Sequence of chain 1.C:
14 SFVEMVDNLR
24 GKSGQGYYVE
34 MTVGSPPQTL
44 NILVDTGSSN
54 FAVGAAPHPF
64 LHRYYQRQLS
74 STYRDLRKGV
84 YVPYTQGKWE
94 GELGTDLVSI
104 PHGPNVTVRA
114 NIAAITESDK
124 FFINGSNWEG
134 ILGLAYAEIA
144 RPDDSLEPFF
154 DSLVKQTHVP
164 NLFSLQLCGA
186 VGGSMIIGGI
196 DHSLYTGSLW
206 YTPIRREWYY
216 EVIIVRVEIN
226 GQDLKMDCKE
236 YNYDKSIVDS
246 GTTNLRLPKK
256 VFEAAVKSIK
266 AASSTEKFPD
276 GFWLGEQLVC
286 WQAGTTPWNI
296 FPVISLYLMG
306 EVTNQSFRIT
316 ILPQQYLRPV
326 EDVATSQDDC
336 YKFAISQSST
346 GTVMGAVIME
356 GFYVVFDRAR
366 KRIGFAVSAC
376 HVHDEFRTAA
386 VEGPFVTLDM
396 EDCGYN

Binding-site contacts:
Ligand atom CG contacts residue GLY246 of chain 1.C at 3.5 Å.
Ligand atom O45 contacts residue ASP48 of chain 1.C at 2.6 Å (salt-bridge).
Ligand atom O45 contacts residue ASP244 of chain 1.C at 2.6 Å (salt-bridge).
Ligand atom C92 contacts residue GLY246 of chain 1.C at 3.5 Å.
Ligand atom N contacts residue GLY246 of chain 1.C at 2.9 Å (h-bond).
Ligand atom O contacts residue THR247 of chain 1.C at 3.4 Å.
Ligand atom N contacts residue THR248 of chain 1.C at 2.9 Å (h-bond).
Ligand atom C contacts residue TYR214 of chain 1.C at 3.6 Å (hydrophobic).
Ligand atom O contacts residue THR88 of chain 1.C at 3.4 Å.
Ligand atom C43 contacts residue ASP244 of chain 1.C at 3.6 Å.
Ligand atom O contacts residue GLN89 of chain 1.C at 3.2 Å (h-bond).
Ligand atom C49 contacts residue GLY50 of chain 1.C at 3.3 Å.
Ligand atom N contacts residue PRO86 of chain 1.C at 2.9 Å (h-bond).
Ligand atom O contacts residue TYR214 of chain 1.C at 2.6 Å (h-bond).
Ligand atom CG2 contacts residue PRO86 of chain 1.C at 3.6 Å (hydrophobic).
Ligand atom CD2 contacts residue GLN28 of chain 1.C at 3.7 Å.
Ligand atom C4 contacts residue TYR87 of chain 1.C at 3.5 Å (hydrophobic).
Ligand atom CD2 contacts residue LEU46 of chain 1.C at 3.6 Å (hydrophobic).
Ligand atom C55 contacts residue ASP244 of chain 1.C at 3.0 Å.
Ligand atom O contacts residue THR248 of chain 1.C at 3.0 Å (h-bond).
Ligand atom N contacts residue GLY246 of chain 1.C at 3.7 Å.
Ligand atom CA contacts residue PRO86 of chain 1.C at 3.6 Å (hydrophobic).
Ligand atom C47 contacts residue THR88 of chain 1.C at 3.7 Å.
Ligand atom O58 contacts residue THR88 of chain 1.C at 3.3 Å (h-bond).
Ligand atom CD1 contacts residue ILE126 of chain 1.C at 3.3 Å (hydrophobic).
Ligand atom C43 contacts residue ASP48 of chain 1.C at 3.6 Å.
Ligand atom CD2 contacts residue GLY29 of chain 1.C at 3.6 Å.
Ligand atom C54 contacts residue ASP244 of chain 1.C at 3.4 Å.
Ligand atom C98 contacts residue TYR87 of chain 1.C at 3.7 Å (hydrophobic).
Ligand atom N contacts residue GLY50 of chain 1.C at 2.9 Å (h-bond).
Ligand atom SD contacts residue ARG251 of chain 1.C at 3.6 Å (salt-bridge).
Ligand atom CA contacts residue THR248 of chain 1.C at 3.7 Å.
Ligand atom C contacts residue GLY50 of chain 1.C at 3.5 Å.
Ligand atom O contacts residue TYR87 of chain 1.C at 3.2 Å.
Ligand atom C54 contacts residue THR88 of chain 1.C at 3.1 Å.
Ligand atom CB contacts residue THR248 of chain 1.C at 3.4 Å.
Ligand atom O contacts residue THR88 of chain 1.C at 3.1 Å (h-bond).
Ligand atom CG1 contacts residue ILE142 of chain 1.C at 3.7 Å (hydrophobic).
Ligand atom C55 contacts residue THR247 of chain 1.C at 3.2 Å.
Ligand atom C55 contacts residue THR88 of chain 1.C at 3.4 Å.

A protein and the small-molecule ligand that binds it are described below.
Small molecule (SMILES): CCCCNC(=O)[C@@H](NC(=O)[C@@H]1CC(=O)C[C@H]1[C@H](O)[C@H](CC(C)C)NC(=O)[C@H](CCSC)NC(=O)[C@H](CC(C)C)NC(C)=O)C(C)C